Sequence of chain 60.C:
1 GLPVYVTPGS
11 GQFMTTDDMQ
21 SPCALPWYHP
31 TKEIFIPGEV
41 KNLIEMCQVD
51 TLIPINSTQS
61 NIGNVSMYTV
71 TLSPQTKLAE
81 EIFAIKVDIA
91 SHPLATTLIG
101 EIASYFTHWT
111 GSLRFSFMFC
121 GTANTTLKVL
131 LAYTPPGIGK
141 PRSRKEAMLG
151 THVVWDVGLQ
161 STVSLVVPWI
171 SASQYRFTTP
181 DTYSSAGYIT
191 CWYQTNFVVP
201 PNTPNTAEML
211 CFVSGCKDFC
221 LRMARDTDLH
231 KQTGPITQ

Binding-site contacts:
Ligand atom N1A contacts residue PHE179 of chain 60.A at 3.7 Å.
Ligand atom CM4 contacts residue PHE179 of chain 60.A at 3.8 Å (hydrophobic).
Ligand atom F3 contacts residue TYR142 of chain 60.A at 2.8 Å.
Ligand atom CM6 contacts residue TYR144 of chain 60.A at 3.3 Å (hydrophobic).
Ligand atom O1 contacts residue MET214 of chain 60.A at 3.5 Å (h-bond).
Ligand atom N3A contacts residue TYR144 of chain 60.A at 3.7 Å.
Ligand atom C2A contacts residue TYR144 of chain 60.A at 3.5 Å (hydrophobic).
Ligand atom C1B contacts residue ILE98 of chain 60.A at 3.6 Å (hydrophobic).
Ligand atom F2 contacts residue VAL168 of chain 60.A at 2.6 Å.
Ligand atom N1A contacts residue TYR144 of chain 60.A at 3.1 Å.
Ligand atom C5 contacts residue MET214 of chain 60.A at 3.5 Å (hydrophobic).
Ligand atom C1B contacts residue LEU181 of chain 60.A at 3.7 Å (hydrophobic).
Ligand atom F3 contacts residue MET143 of chain 60.A at 3.3 Å.
Ligand atom C5B contacts residue TYR144 of chain 60.A at 3.5 Å (hydrophobic).
Ligand atom CM4 contacts residue TYR142 of chain 60.A at 3.5 Å (hydrophobic).
Ligand atom F3 contacts residue ALA166 of chain 60.A at 2.8 Å.
Ligand atom C4B contacts residue LEU181 of chain 60.A at 3.5 Å (hydrophobic).
Ligand atom N3A contacts residue PHE179 of chain 60.A at 3.2 Å.
Ligand atom C3A contacts residue TYR144 of chain 60.A at 3.4 Å (hydrophobic).
Ligand atom CM2 contacts residue ILE122 of chain 60.A at 3.5 Å (hydrophobic).
Ligand atom F1 contacts residue TYR142 of chain 60.A at 3.6 Å.
Ligand atom O1A contacts residue TYR144 of chain 60.A at 3.1 Å.
Ligand atom C3A contacts residue PHE179 of chain 60.A at 3.4 Å (hydrophobic).
Ligand atom C6B contacts residue LEU181 of chain 60.A at 3.4 Å (hydrophobic).
Ligand atom N1A contacts residue LEU181 of chain 60.A at 3.7 Å.
Ligand atom F1 contacts residue PHE179 of chain 60.A at 3.8 Å.
Ligand atom F1 contacts residue LEU217 of chain 60.A at 3.4 Å.
Ligand atom CM3 contacts residue TYR190 of chain 60.A at 3.5 Å (hydrophobic).
Ligand atom O1B contacts residue ILE98 of chain 60.A at 3.0 Å.
Ligand atom C2A contacts residue PHE179 of chain 60.A at 3.6 Å (hydrophobic).
Ligand atom CM3 contacts residue ASN212 of chain 60.A at 3.5 Å.
Ligand atom C5B contacts residue LEU181 of chain 60.A at 3.4 Å (hydrophobic).
Ligand atom F2 contacts residue TYR142 of chain 60.A at 3.6 Å.
Ligand atom CM6 contacts residue LEU184 of chain 60.A at 3.0 Å (hydrophobic).
Ligand atom C1C contacts residue MET214 of chain 60.A at 3.5 Å (hydrophobic).
Ligand atom F2 contacts residue PHE179 of chain 60.A at 3.3 Å.
Ligand atom F3 contacts residue SER167 of chain 60.A at 3.8 Å.
Ligand atom C4 contacts residue TYR190 of chain 60.A at 3.4 Å (hydrophobic).
Ligand atom F3 contacts residue TYR144 of chain 60.A at 2.9 Å.
Ligand atom CM6 contacts residue MET214 of chain 60.A at 3.5 Å (hydrophobic).

This protein binds this small molecule.
Small molecule (SMILES): Cc1cc(CCCOc2c(C)cc(-c3noc(C(F)(F)F)n3)cc2C)on1

Sequence of chain 60.A:
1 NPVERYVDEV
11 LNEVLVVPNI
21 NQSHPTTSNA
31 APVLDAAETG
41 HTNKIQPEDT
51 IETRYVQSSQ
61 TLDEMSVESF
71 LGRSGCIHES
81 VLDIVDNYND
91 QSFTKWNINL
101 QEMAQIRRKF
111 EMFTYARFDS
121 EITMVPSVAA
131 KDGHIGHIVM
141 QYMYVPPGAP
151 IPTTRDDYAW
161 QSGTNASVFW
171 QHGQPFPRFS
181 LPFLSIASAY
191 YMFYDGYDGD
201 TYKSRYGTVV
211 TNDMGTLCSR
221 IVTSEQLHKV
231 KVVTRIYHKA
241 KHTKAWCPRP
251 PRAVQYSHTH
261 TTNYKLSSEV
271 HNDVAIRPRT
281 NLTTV